A small-molecule ligand and the protein it binds are described below.
Small molecule (SMILES): Nc1nc2c(ncn2[C@@H]2O[C@H](CO[P](=O)(O)O[P](=O)(O)OP(O)(O)=S)[C@@H](O)[C@H]2O)c(=O)[nH]1

Sequence of chain 1.A:
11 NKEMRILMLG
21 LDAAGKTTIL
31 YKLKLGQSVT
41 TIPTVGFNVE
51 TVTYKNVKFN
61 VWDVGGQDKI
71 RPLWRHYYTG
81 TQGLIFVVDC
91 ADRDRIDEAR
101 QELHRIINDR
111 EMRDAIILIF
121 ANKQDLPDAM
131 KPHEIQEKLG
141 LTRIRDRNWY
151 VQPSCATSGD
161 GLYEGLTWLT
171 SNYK

Binding-site contacts:
Ligand atom O1B contacts residue LYS26 of chain 1.A at 2.6 Å (salt-bridge).
Ligand atom N1 contacts residue LYS123 of chain 1.A at 3.6 Å.
Ligand atom C6 contacts residue LYS123 of chain 1.A at 3.2 Å.
Ligand atom S1G contacts residue ASP22 of chain 1.A at 3.4 Å.
Ligand atom PB contacts residue MG1 of chain 1.D at 3.2 Å.
Ligand atom O6 contacts residue ASP125 of chain 1.A at 3.5 Å (salt-bridge).
Ligand atom PG contacts residue MG1 of chain 1.D at 2.9 Å.
Ligand atom PB contacts residue LYS26 of chain 1.A at 3.5 Å.
Ligand atom O2G contacts residue GLY66 of chain 1.A at 2.8 Å (h-bond).
Ligand atom N1 contacts residue ASP125 of chain 1.A at 2.9 Å (salt-bridge).
Ligand atom O3G contacts residue THR44 of chain 1.A at 2.8 Å (h-bond).
Ligand atom O4' contacts residue LYS123 of chain 1.A at 3.4 Å (salt-bridge).
Ligand atom O3B contacts residue ALA23 of chain 1.A at 2.8 Å (h-bond).
Ligand atom O1B contacts residue ALA24 of chain 1.A at 3.5 Å (h-bond).
Ligand atom N2 contacts residue LEU126 of chain 1.A at 3.4 Å.
Ligand atom O6 contacts residue LYS123 of chain 1.A at 3.2 Å.
Ligand atom O2G contacts residue MG1 of chain 1.D at 3.4 Å.
Ligand atom O3A contacts residue GLY25 of chain 1.A at 3.1 Å (h-bond).
Ligand atom O6 contacts residue CYS155 of chain 1.A at 3.6 Å.
Ligand atom O2G contacts residue LYS26 of chain 1.A at 2.7 Å (salt-bridge).
Ligand atom C2' contacts residue THR28 of chain 1.A at 3.6 Å.
Ligand atom O2B contacts residue MG1 of chain 1.D at 2.1 Å.
Ligand atom O2A contacts residue THR41 of chain 1.A at 2.8 Å (h-bond).
Ligand atom N2 contacts residue ASP125 of chain 1.A at 3.1 Å (salt-bridge).
Ligand atom C2 contacts residue ASP125 of chain 1.A at 3.6 Å.
Ligand atom N7 contacts residue ASN122 of chain 1.A at 3.2 Å (h-bond).
Ligand atom N7 contacts residue ALA156 of chain 1.A at 3.4 Å.
Ligand atom S1G contacts residue ALA23 of chain 1.A at 3.6 Å (h-bond).
Ligand atom O6 contacts residue ALA156 of chain 1.A at 3.2 Å (h-bond).
Ligand atom O5' contacts residue GLY25 of chain 1.A at 3.6 Å.
Ligand atom O3G contacts residue MG1 of chain 1.D at 1.8 Å.
Ligand atom O3A contacts residue ALA23 of chain 1.A at 3.5 Å.
Ligand atom O1A contacts residue GLY25 of chain 1.A at 3.2 Å.
Ligand atom O1B contacts residue GLY25 of chain 1.A at 3.1 Å (h-bond).
Ligand atom O1A contacts residue THR27 of chain 1.A at 3.4 Å (h-bond).
Ligand atom O2B contacts residue THR27 of chain 1.A at 2.6 Å (h-bond).
Ligand atom O1A contacts residue THR28 of chain 1.A at 2.8 Å (h-bond).
Ligand atom C5 contacts residue LYS123 of chain 1.A at 3.4 Å.
Ligand atom O3B contacts residue MG1 of chain 1.D at 3.5 Å.
Ligand atom C4 contacts residue LYS123 of chain 1.A at 3.6 Å.